Binding-site contacts:
Ligand atom C11 contacts residue PHE131 of chain 1.A at 3.9 Å (hydrophobic).
Ligand atom C30 contacts residue ARG117 of chain 1.A at 4.0 Å.
Ligand atom C12 contacts residue PHE131 of chain 1.A at 3.9 Å (hydrophobic).
Ligand atom O28 contacts residue LEU40 of chain 1.A at 3.1 Å.
Ligand atom C06 contacts residue ILE150 of chain 1.A at 3.5 Å (hydrophobic).
Ligand atom C12 contacts residue MET118 of chain 1.A at 3.4 Å (hydrophobic).
Ligand atom C14 contacts residue PHE141 of chain 1.A at 3.5 Å (hydrophobic).
Ligand atom C15 contacts residue ILE153 of chain 1.A at 3.3 Å (hydrophobic).
Ligand atom C24 contacts residue LEU40 of chain 1.A at 3.1 Å (hydrophobic).
Ligand atom C27 contacts residue GLN39 of chain 1.A at 3.7 Å.
Ligand atom N09 contacts residue PHE141 of chain 1.A at 3.8 Å.
Ligand atom C21 contacts residue PHE130 of chain 1.A at 4.0 Å (hydrophobic).
Ligand atom C23 contacts residue LEU40 of chain 1.A at 3.8 Å (hydrophobic).
Ligand atom C15 contacts residue PHE154 of chain 1.A at 3.7 Å (hydrophobic).
Ligand atom C25 contacts residue LEU40 of chain 1.A at 3.2 Å (hydrophobic).
Ligand atom O29 contacts residue ARG117 of chain 1.A at 3.2 Å (salt-bridge).
Ligand atom N18 contacts residue PHE130 of chain 1.A at 3.2 Å (h-bond).
Ligand atom C13 contacts residue VAL129 of chain 1.A at 3.9 Å (hydrophobic).
Ligand atom C25 contacts residue GLN39 of chain 1.A at 3.5 Å.
Ligand atom O29 contacts residue ARG120 of chain 1.A at 3.2 Å (salt-bridge).
Ligand atom C20 contacts residue LEU40 of chain 1.A at 4.0 Å (hydrophobic).
Ligand atom C30 contacts residue GLN39 of chain 1.A at 3.3 Å.
Ligand atom C21 contacts residue ALA121 of chain 1.A at 4.0 Å (hydrophobic).
Ligand atom C13 contacts residue MET118 of chain 1.A at 3.4 Å (hydrophobic).
Ligand atom C14 contacts residue PHE154 of chain 1.A at 4.0 Å (hydrophobic).
Ligand atom O28 contacts residue ARG120 of chain 1.A at 3.0 Å (salt-bridge).
Ligand atom C02 contacts residue CYS73 of chain 1.A at 3.5 Å (hydrophobic).
Ligand atom O17 contacts residue HIS76 of chain 1.A at 3.7 Å.
Ligand atom S26 contacts residue ARG120 of chain 1.A at 3.6 Å.
Ligand atom O28 contacts residue LEU45 of chain 1.A at 3.9 Å.
Ligand atom C24 contacts residue GLN39 of chain 1.A at 3.3 Å.
Ligand atom C19 contacts residue PHE130 of chain 1.A at 4.0 Å (hydrophobic).
Ligand atom C08 contacts residue MET118 of chain 1.A at 3.8 Å (hydrophobic).
Ligand atom C27 contacts residue ARG117 of chain 1.A at 4.0 Å.
Ligand atom C03 contacts residue CYS73 of chain 1.A at 3.6 Å (hydrophobic).
Ligand atom O29 contacts residue LEU45 of chain 1.A at 3.8 Å.
Ligand atom C23 contacts residue GLN39 of chain 1.A at 4.0 Å.
Ligand atom C22 contacts residue ALA121 of chain 1.A at 3.5 Å (hydrophobic).
Ligand atom C11 contacts residue MET118 of chain 1.A at 3.8 Å (hydrophobic).
Ligand atom C12 contacts residue PHE130 of chain 1.A at 3.4 Å (hydrophobic).

Sequence of chain 1.A:
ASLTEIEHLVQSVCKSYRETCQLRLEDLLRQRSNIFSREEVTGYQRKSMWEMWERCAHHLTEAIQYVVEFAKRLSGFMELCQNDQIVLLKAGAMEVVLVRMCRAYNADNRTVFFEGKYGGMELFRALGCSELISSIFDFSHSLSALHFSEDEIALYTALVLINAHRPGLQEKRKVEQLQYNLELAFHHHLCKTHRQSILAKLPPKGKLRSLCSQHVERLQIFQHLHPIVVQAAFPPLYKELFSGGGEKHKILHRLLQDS

This small molecule binds to this protein.
Small molecule (SMILES): CCn1c2ccccc2c2cc(C(=O)NCc3ccc(S(=O)(=O)CC)cc3)ccc21